A protein and the small-molecule ligand that binds it are described below.
Small molecule (SMILES): OC[C@H]1O[C@@H](O)[C@@H](O)[C@@H](O)[C@@H]1O

Binding-site contacts:
Ligand atom O2 contacts residue BMA1 of chain 4.V at 3.0 Å (h-bond).
Ligand atom O6 contacts residue NAG1 of chain 4.T at 4.5 Å.
Ligand atom C2 contacts residue HIS2 of chain 4.D at 4.5 Å.
Ligand atom O4 contacts residue BMA1 of chain 4.V at 4.0 Å.
Ligand atom C4 contacts residue BMA1 of chain 4.V at 3.6 Å.
Ligand atom O2 contacts residue HIS2 of chain 4.D at 3.4 Å (h-bond).
Ligand atom C2 contacts residue BMA1 of chain 4.V at 3.2 Å.
Ligand atom C3 contacts residue BMA1 of chain 4.V at 2.5 Å.
Ligand atom C3 contacts residue NAG1 of chain 4.T at 4.1 Å.
Ligand atom O3 contacts residue BMA1 of chain 4.V at 1.1 Å.
Ligand atom C1 contacts residue NAG1 of chain 4.T at 1.7 Å.
Ligand atom O5 contacts residue NAG1 of chain 4.T at 2.5 Å (h-bond).
Ligand atom C2 contacts residue NAG1 of chain 4.T at 2.9 Å.
Ligand atom C5 contacts residue NAG1 of chain 4.T at 3.8 Å.
Ligand atom O2 contacts residue NAG1 of chain 4.T at 3.4 Å (h-bond).

Sequence of chain 4.D:
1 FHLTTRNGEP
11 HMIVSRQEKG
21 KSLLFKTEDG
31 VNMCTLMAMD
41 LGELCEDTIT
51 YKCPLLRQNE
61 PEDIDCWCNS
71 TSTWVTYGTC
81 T